Sequence of chain 1.B:
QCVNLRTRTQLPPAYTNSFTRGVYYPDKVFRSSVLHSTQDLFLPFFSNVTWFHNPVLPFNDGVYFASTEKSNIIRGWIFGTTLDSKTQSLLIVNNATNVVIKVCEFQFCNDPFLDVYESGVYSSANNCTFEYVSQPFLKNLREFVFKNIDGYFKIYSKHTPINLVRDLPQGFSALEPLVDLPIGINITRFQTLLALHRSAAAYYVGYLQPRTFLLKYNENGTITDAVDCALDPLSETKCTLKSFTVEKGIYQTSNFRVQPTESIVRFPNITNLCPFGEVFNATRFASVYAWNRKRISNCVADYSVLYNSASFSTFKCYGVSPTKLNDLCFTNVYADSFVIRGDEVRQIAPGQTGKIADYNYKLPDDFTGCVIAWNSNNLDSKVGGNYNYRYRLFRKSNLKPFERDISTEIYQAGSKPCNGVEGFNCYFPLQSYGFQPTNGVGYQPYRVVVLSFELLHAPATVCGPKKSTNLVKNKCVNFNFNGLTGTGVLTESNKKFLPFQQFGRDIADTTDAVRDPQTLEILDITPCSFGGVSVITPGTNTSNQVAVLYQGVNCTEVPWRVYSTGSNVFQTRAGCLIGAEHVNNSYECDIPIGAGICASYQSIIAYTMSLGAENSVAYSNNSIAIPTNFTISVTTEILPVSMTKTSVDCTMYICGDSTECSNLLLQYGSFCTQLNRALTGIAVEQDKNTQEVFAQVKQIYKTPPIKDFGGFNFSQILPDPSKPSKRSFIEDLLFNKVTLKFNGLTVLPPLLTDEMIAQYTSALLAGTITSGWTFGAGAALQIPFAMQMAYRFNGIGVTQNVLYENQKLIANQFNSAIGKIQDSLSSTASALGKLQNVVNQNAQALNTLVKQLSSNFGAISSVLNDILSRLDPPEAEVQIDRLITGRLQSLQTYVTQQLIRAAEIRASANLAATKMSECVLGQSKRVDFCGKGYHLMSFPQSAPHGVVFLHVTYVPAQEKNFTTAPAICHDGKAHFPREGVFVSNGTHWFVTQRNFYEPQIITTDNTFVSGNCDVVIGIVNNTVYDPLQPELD

The small molecule below binds the protein below.
Small molecule (SMILES): CC(=O)N[C@@H]1[C@@H](O)[C@H](O)[C@@H](CO)O[C@H]1O

Binding-site contacts:
Ligand atom O7 contacts residue ASN655 of chain 1.B at 3.3 Å (h-bond).
Ligand atom C7 contacts residue ASN655 of chain 1.B at 3.5 Å.
Ligand atom O7 contacts residue HIS653 of chain 1.B at 4.2 Å.
Ligand atom O5 contacts residue ASN655 of chain 1.B at 2.4 Å (h-bond).
Ligand atom C4 contacts residue ASN655 of chain 1.B at 4.2 Å.
Ligand atom C8 contacts residue HIS653 of chain 1.B at 3.8 Å.
Ligand atom C3 contacts residue ASN655 of chain 1.B at 3.8 Å.
Ligand atom C7 contacts residue HIS653 of chain 1.B at 4.5 Å.
Ligand atom C1 contacts residue ASN655 of chain 1.B at 1.4 Å.
Ligand atom N2 contacts residue ASN655 of chain 1.B at 2.9 Å (h-bond).
Ligand atom C8 contacts residue ASN655 of chain 1.B at 4.4 Å.
Ligand atom C2 contacts residue ASN655 of chain 1.B at 2.5 Å.
Ligand atom C5 contacts residue ASN655 of chain 1.B at 3.7 Å.